Sequence of chain 4.C:
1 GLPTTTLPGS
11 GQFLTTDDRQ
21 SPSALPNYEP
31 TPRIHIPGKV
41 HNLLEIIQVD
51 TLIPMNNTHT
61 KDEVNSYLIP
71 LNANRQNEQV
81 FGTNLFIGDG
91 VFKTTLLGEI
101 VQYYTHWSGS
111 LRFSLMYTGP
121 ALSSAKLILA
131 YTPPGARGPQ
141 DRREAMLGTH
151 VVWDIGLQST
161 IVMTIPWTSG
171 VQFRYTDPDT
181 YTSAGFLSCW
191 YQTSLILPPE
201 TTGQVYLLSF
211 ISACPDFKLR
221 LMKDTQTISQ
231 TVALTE

This protein binds this small molecule.
Small molecule (SMILES): Cc1cc(CCCCCCCOc2ccc(C3=N[C@@H](C)CO3)cc2)on1

Binding-site contacts:
Ligand atom C7C contacts residue TYR197 of chain 4.A at 3.8 Å (hydrophobic).
Ligand atom C4 contacts residue MET224 of chain 4.A at 3.8 Å (hydrophobic).
Ligand atom C5B contacts residue LEU106 of chain 4.A at 3.5 Å (hydrophobic).
Ligand atom O1B contacts residue TYR128 of chain 4.A at 3.9 Å.
Ligand atom C1B contacts residue MET221 of chain 4.A at 3.8 Å (hydrophobic).
Ligand atom O1 contacts residue VAL188 of chain 4.A at 3.8 Å.
Ligand atom C6C contacts residue MET221 of chain 4.A at 3.7 Å (hydrophobic).
Ligand atom C4 contacts residue PHE186 of chain 4.A at 3.6 Å (hydrophobic).
Ligand atom C6B contacts residue TYR197 of chain 4.A at 3.6 Å (hydrophobic).
Ligand atom C3 contacts residue PRO174 of chain 4.A at 3.8 Å (hydrophobic).
Ligand atom C6C contacts residue VAL191 of chain 4.A at 3.2 Å (hydrophobic).
Ligand atom N2 contacts residue ALA24 of chain 4.C at 3.4 Å.
Ligand atom C5 contacts residue TYR152 of chain 4.A at 3.8 Å (hydrophobic).
Ligand atom C3C contacts residue TYR128 of chain 4.A at 3.9 Å (hydrophobic).
Ligand atom C3B contacts residue MET221 of chain 4.A at 3.8 Å (hydrophobic).
Ligand atom C3 contacts residue PHE186 of chain 4.A at 3.8 Å (hydrophobic).
Ligand atom C31 contacts residue VAL176 of chain 4.A at 3.3 Å (hydrophobic).
Ligand atom O1 contacts residue TYR152 of chain 4.A at 3.9 Å.
Ligand atom C4C contacts residue TYR152 of chain 4.A at 3.8 Å (hydrophobic).
Ligand atom C7C contacts residue TYR128 of chain 4.A at 3.6 Å (hydrophobic).
Ligand atom C3C contacts residue VAL188 of chain 4.A at 3.3 Å (hydrophobic).
Ligand atom C5B contacts residue TYR197 of chain 4.A at 3.7 Å (hydrophobic).
Ligand atom C5C contacts residue TYR128 of chain 4.A at 3.5 Å (hydrophobic).
Ligand atom C31 contacts residue ALA150 of chain 4.A at 3.5 Å (hydrophobic).
Ligand atom C5 contacts residue PHE186 of chain 4.A at 3.5 Å (hydrophobic).
Ligand atom C6B contacts residue LEU106 of chain 4.A at 3.9 Å (hydrophobic).
Ligand atom C31 contacts residue PRO174 of chain 4.A at 3.4 Å (hydrophobic).
Ligand atom O1 contacts residue ALA24 of chain 4.C at 3.6 Å.
Ligand atom C31 contacts residue SER175 of chain 4.A at 3.6 Å.
Ligand atom C2C contacts residue VAL188 of chain 4.A at 3.2 Å (hydrophobic).
Ligand atom O1 contacts residue PHE186 of chain 4.A at 3.5 Å.
Ligand atom N3A contacts residue ASN219 of chain 4.A at 3.0 Å (h-bond).
Ligand atom C5C contacts residue ILE104 of chain 4.A at 3.8 Å (hydrophobic).
Ligand atom N2 contacts residue PHE186 of chain 4.A at 3.7 Å.
Ligand atom C2B contacts residue MET221 of chain 4.A at 3.5 Å (hydrophobic).
Ligand atom C4B contacts residue LEU106 of chain 4.A at 3.7 Å (hydrophobic).
Ligand atom CM1 contacts residue SER107 of chain 4.A at 3.9 Å.
Ligand atom O1B contacts residue MET221 of chain 4.A at 3.4 Å.
Ligand atom C4A contacts residue ASN219 of chain 4.A at 3.5 Å.
Ligand atom C4 contacts residue TYR152 of chain 4.A at 3.9 Å (hydrophobic).

Sequence of chain 4.A:
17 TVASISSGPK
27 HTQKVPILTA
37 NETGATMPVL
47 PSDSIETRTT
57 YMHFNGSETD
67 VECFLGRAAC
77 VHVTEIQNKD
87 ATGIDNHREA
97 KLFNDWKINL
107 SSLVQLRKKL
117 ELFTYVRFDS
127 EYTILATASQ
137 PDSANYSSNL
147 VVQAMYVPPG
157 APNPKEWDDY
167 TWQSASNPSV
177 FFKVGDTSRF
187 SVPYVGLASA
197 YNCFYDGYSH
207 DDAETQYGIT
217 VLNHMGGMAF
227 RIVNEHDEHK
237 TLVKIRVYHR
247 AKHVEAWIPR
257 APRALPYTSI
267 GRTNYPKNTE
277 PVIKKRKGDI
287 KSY